Binding-site contacts:
Ligand atom N2 contacts residue ASN355 of chain 1.P at 3.0 Å (h-bond).
Ligand atom C4 contacts residue ASN355 of chain 1.P at 4.2 Å.
Ligand atom O6 contacts residue ASN355 of chain 1.P at 4.3 Å.
Ligand atom C1 contacts residue SER357 of chain 1.P at 3.3 Å.
Ligand atom C2 contacts residue ASN355 of chain 1.P at 2.4 Å.
Ligand atom N2 contacts residue NAG1 of chain 1.OB at 3.0 Å (h-bond).
Ligand atom O3 contacts residue NAG2 of chain 1.OB at 3.9 Å.
Ligand atom C8 contacts residue NAG1 of chain 1.OB at 3.3 Å.
Ligand atom C7 contacts residue NAG1 of chain 1.OB at 3.5 Å.
Ligand atom O4 contacts residue NAG2 of chain 1.OB at 4.5 Å.
Ligand atom C6 contacts residue SER357 of chain 1.P at 3.8 Å.
Ligand atom O7 contacts residue ASN355 of chain 1.P at 2.9 Å (h-bond).
Ligand atom O6 contacts residue SER357 of chain 1.P at 3.6 Å.
Ligand atom O5 contacts residue ASP111 of chain 1.P at 4.0 Å.
Ligand atom C4 contacts residue NAG2 of chain 1.OB at 4.5 Å.
Ligand atom C1 contacts residue ASP111 of chain 1.P at 4.2 Å.
Ligand atom C8 contacts residue ASN355 of chain 1.P at 4.4 Å.
Ligand atom C5 contacts residue SER357 of chain 1.P at 3.3 Å.
Ligand atom O5 contacts residue ASN355 of chain 1.P at 2.3 Å (h-bond).
Ligand atom C6 contacts residue NAG2 of chain 1.OB at 4.5 Å.
Ligand atom C5 contacts residue ASN355 of chain 1.P at 3.6 Å.
Ligand atom O6 contacts residue PRO385 of chain 1.P at 4.1 Å.
Ligand atom C1 contacts residue NAG1 of chain 1.OB at 4.2 Å.
Ligand atom C2 contacts residue NAG1 of chain 1.OB at 4.0 Å.
Ligand atom C3 contacts residue ASN355 of chain 1.P at 3.7 Å.
Ligand atom O5 contacts residue SER357 of chain 1.P at 3.0 Å (h-bond).
Ligand atom C3 contacts residue NAG1 of chain 1.OB at 4.3 Å.
Ligand atom O7 contacts residue NAG1 of chain 1.OB at 2.8 Å (h-bond).
Ligand atom C7 contacts residue ASN355 of chain 1.P at 3.2 Å.
Ligand atom C1 contacts residue ASN355 of chain 1.P at 1.4 Å.

Sequence of chain 1.P:
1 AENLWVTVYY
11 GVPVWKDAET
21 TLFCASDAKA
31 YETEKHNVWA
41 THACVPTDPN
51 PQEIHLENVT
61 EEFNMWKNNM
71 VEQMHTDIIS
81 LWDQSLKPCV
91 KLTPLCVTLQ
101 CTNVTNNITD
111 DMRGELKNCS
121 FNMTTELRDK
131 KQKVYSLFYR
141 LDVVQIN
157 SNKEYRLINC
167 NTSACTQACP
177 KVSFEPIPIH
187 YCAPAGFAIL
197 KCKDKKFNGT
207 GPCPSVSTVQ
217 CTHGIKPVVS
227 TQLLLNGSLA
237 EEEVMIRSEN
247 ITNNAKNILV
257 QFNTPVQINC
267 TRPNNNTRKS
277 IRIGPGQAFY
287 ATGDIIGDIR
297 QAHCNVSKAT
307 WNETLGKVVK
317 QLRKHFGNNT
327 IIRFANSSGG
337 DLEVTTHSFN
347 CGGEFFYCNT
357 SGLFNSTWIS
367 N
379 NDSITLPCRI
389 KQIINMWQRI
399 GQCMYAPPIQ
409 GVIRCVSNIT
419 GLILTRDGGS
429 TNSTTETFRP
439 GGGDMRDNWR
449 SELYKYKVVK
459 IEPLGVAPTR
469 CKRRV

This small molecule binds to this protein.
Small molecule (SMILES): CC(=O)N[C@H]1[C@H](O[C@H]2[C@H](O)[C@@H](NC(C)=O)CO[C@@H]2CO)O[C@H](CO)[C@@H](O[C@@H]2O[C@H](CO[C@H]3O[C@H](CO)[C@@H](O)[C@H](O)[C@@H]3O)[C@@H](O)[C@H](O[C@H]3O[C@H](CO)[C@@H](O)[C@H](O)[C@@H]3O)[C@@H]2O)[C@@H]1O